The small molecule below binds the protein below.
Small molecule (SMILES): CC(=O)N[C@@H]1[C@@H](O)[C@H](O)[C@@H](CO)O[C@H]1O

Sequence of chain 1.E:
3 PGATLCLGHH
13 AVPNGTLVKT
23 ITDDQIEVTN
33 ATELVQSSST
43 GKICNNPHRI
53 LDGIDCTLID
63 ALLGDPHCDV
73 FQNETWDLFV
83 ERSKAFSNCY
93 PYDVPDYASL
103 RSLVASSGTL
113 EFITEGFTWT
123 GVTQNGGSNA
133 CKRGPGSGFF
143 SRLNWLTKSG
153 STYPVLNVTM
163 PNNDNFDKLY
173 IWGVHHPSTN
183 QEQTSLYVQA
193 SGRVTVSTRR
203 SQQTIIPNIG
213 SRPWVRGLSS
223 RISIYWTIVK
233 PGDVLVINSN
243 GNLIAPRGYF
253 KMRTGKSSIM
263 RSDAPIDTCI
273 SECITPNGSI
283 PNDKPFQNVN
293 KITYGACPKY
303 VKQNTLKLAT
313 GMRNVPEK

Binding-site contacts:
Ligand atom O7 contacts residue ASN32 of chain 1.E at 3.5 Å (h-bond).
Ligand atom N2 contacts residue ASN32 of chain 1.E at 2.9 Å (h-bond).
Ligand atom C5 contacts residue ASN32 of chain 1.E at 3.6 Å.
Ligand atom O5 contacts residue THR312 of chain 1.E at 3.7 Å.
Ligand atom O6 contacts residue THR312 of chain 1.E at 4.3 Å.
Ligand atom O6 contacts residue LEU52 of chain 1.F at 4.1 Å.
Ligand atom C7 contacts residue ASN32 of chain 1.E at 3.4 Å.
Ligand atom O5 contacts residue ASN32 of chain 1.E at 2.3 Å (h-bond).
Ligand atom C4 contacts residue ASN32 of chain 1.E at 4.2 Å.
Ligand atom C1 contacts residue THR312 of chain 1.E at 4.2 Å.
Ligand atom C2 contacts residue ASN32 of chain 1.E at 2.4 Å.
Ligand atom C3 contacts residue ASN32 of chain 1.E at 3.8 Å.
Ligand atom C1 contacts residue ASN32 of chain 1.E at 1.4 Å.

Sequence of chain 1.F:
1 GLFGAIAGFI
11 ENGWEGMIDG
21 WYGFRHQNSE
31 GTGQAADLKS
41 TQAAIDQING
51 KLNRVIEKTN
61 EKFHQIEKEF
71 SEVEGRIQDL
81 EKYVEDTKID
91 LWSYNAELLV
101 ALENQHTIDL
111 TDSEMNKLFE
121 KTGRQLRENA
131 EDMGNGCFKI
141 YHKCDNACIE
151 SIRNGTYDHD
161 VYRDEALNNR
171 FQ